Sequence of chain 25.B:
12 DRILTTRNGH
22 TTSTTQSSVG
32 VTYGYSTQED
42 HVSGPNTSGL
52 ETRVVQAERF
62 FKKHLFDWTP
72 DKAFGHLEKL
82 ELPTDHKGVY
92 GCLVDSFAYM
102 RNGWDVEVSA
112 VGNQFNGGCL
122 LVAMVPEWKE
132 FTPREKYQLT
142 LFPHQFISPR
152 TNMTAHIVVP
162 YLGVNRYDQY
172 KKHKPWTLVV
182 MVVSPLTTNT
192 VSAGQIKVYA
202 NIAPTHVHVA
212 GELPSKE

Binding-site contacts:
Ligand atom CA contacts residue ASP12 of chain 25.B at 3.7 Å.
Ligand atom O contacts residue ARG18 of chain 25.B at 3.6 Å (salt-bridge).
Ligand atom CD1 contacts residue TYR34 of chain 25.B at 3.0 Å (hydrophobic).
Ligand atom CB contacts residue LEU15 of chain 25.B at 4.1 Å (hydrophobic).
Ligand atom CD1 contacts residue THR16 of chain 25.B at 3.1 Å.
Ligand atom CB contacts residue ARG18 of chain 25.B at 4.2 Å.
Ligand atom CA contacts residue ILE14 of chain 25.B at 3.3 Å (hydrophobic).
Ligand atom CG contacts residue THR17 of chain 25.B at 4.3 Å.
Ligand atom O contacts residue ILE14 of chain 25.B at 3.1 Å.
Ligand atom CA contacts residue THR16 of chain 25.B at 3.6 Å.
Ligand atom O contacts residue LEU15 of chain 25.B at 3.5 Å.
Ligand atom CD2 contacts residue HIS157 of chain 25.B at 3.7 Å.
Ligand atom N contacts residue THR16 of chain 25.B at 2.9 Å (h-bond).
Ligand atom N contacts residue ASP12 of chain 25.B at 4.1 Å.
Ligand atom CD1 contacts residue ILE14 of chain 25.B at 3.6 Å (hydrophobic).
Ligand atom C contacts residue ILE14 of chain 25.B at 3.6 Å (hydrophobic).
Ligand atom CE1 contacts residue ASP12 of chain 25.B at 3.5 Å.
Ligand atom CD2 contacts residue THR17 of chain 25.B at 3.7 Å.
Ligand atom C contacts residue THR16 of chain 25.B at 3.7 Å.
Ligand atom O contacts residue THR16 of chain 25.B at 3.1 Å (h-bond).
Ligand atom CD2 contacts residue ASP106 of chain 25.B at 4.1 Å.
Ligand atom CB contacts residue ILE14 of chain 25.B at 4.1 Å (hydrophobic).
Ligand atom C contacts residue THR16 of chain 25.B at 4.2 Å.
Ligand atom O contacts residue ILE14 of chain 25.B at 3.5 Å (h-bond).
Ligand atom CA contacts residue ARG18 of chain 25.B at 3.8 Å.
Ligand atom CB contacts residue THR17 of chain 25.B at 4.0 Å.
Ligand atom C contacts residue ILE14 of chain 25.B at 3.4 Å (hydrophobic).
Ligand atom O contacts residue ARG18 of chain 25.B at 3.0 Å (salt-bridge).
Ligand atom CG contacts residue THR16 of chain 25.B at 4.0 Å.
Ligand atom C contacts residue ILE14 of chain 25.B at 4.2 Å (hydrophobic).
Ligand atom CA contacts residue ILE14 of chain 25.B at 4.0 Å (hydrophobic).
Ligand atom O contacts residue THR17 of chain 25.B at 3.8 Å.
Ligand atom CG contacts residue ILE14 of chain 25.B at 4.2 Å (hydrophobic).
Ligand atom CD2 contacts residue VAL32 of chain 25.B at 3.9 Å (hydrophobic).
Ligand atom N contacts residue ILE14 of chain 25.B at 3.5 Å.
Ligand atom CB contacts residue THR16 of chain 25.B at 4.2 Å.
Ligand atom N contacts residue ILE14 of chain 25.B at 3.0 Å (h-bond).
Ligand atom C contacts residue ARG18 of chain 25.B at 4.1 Å.
Ligand atom C contacts residue ARG18 of chain 25.B at 3.8 Å.
Ligand atom CD1 contacts residue ASP12 of chain 25.B at 3.8 Å.

A small-molecule ligand and the protein it binds are described below.
Small molecule (SMILES): CC(C)C[C@H](NC(=O)[C@H](C)NC(=O)CNC(=O)[C@@H](N)Cc1ccccc1)C(=O)N[C@@H](CC(C)C)C(=O)N[C@@H](C)C(=O)O